The small molecule below binds the protein below.
Small molecule (SMILES): O=C(Nc1cccc(-c2nnn[nH]2)c1)c1cccc(C(F)(F)F)c1

Binding-site contacts:
Ligand atom C3 contacts residue ASN30 of chain 1.A at 3.6 Å.
Ligand atom C4 contacts residue ARG166 of chain 1.A at 3.1 Å.
Ligand atom C7 contacts residue GLY171 of chain 1.A at 3.8 Å.
Ligand atom C12 contacts residue DN61 of chain 1.F at 3.5 Å.
Ligand atom C11 contacts residue DN61 of chain 1.F at 3.4 Å.
Ligand atom C15 contacts residue ASN30 of chain 1.A at 3.3 Å.
Ligand atom C15 contacts residue THR27 of chain 1.A at 3.5 Å.
Ligand atom F23 contacts residue ARG166 of chain 1.A at 3.4 Å.
Ligand atom C5 contacts residue DN61 of chain 1.F at 3.6 Å.
Ligand atom C6 contacts residue ARG166 of chain 1.A at 3.4 Å.
Ligand atom C14 contacts residue DN61 of chain 1.F at 3.5 Å.
Ligand atom N19 contacts residue DN61 of chain 1.F at 3.2 Å.
Ligand atom F22 contacts residue LEU170 of chain 1.A at 3.8 Å.
Ligand atom C10 contacts residue ASN30 of chain 1.A at 3.6 Å.
Ligand atom N20 contacts residue DN61 of chain 1.F at 3.5 Å.
Ligand atom C8 contacts residue ARG166 of chain 1.A at 3.3 Å.
Ligand atom C3 contacts residue DN61 of chain 1.F at 3.5 Å.
Ligand atom C10 contacts residue DN61 of chain 1.F at 3.4 Å.
Ligand atom C2 contacts residue DN61 of chain 1.F at 3.7 Å.
Ligand atom C14 contacts residue THR27 of chain 1.A at 3.6 Å.
Ligand atom F24 contacts residue GLY171 of chain 1.A at 3.3 Å.
Ligand atom C7 contacts residue ARG166 of chain 1.A at 3.7 Å.
Ligand atom F24 contacts residue GLN167 of chain 1.A at 3.3 Å.
Ligand atom O21 contacts residue DN61 of chain 1.F at 3.5 Å.
Ligand atom C4 contacts residue DN61 of chain 1.F at 3.4 Å.
Ligand atom C5 contacts residue ARG166 of chain 1.A at 3.3 Å.
Ligand atom C3 contacts residue ARG166 of chain 1.A at 3.7 Å.
Ligand atom N9 contacts residue DN61 of chain 1.F at 3.4 Å (h-bond).
Ligand atom C8 contacts residue DN61 of chain 1.F at 3.4 Å.
Ligand atom C14 contacts residue ALA28 of chain 1.A at 3.6 Å (hydrophobic).
Ligand atom C15 contacts residue DN61 of chain 1.F at 3.5 Å.
Ligand atom N9 contacts residue ASN30 of chain 1.A at 3.1 Å (h-bond).
Ligand atom N9 contacts residue ARG166 of chain 1.A at 3.3 Å (salt-bridge).
Ligand atom N18 contacts residue DN61 of chain 1.F at 3.2 Å.
Ligand atom F22 contacts residue GLY171 of chain 1.A at 3.3 Å.
Ligand atom N17 contacts residue DN61 of chain 1.F at 3.7 Å.
Ligand atom C13 contacts residue DN61 of chain 1.F at 3.3 Å.
Ligand atom F22 contacts residue ARG166 of chain 1.A at 3.4 Å.
Ligand atom F24 contacts residue DN61 of chain 1.F at 3.1 Å.
Ligand atom F23 contacts residue GLN167 of chain 1.A at 3.3 Å.

Sequence of chain 1.A:
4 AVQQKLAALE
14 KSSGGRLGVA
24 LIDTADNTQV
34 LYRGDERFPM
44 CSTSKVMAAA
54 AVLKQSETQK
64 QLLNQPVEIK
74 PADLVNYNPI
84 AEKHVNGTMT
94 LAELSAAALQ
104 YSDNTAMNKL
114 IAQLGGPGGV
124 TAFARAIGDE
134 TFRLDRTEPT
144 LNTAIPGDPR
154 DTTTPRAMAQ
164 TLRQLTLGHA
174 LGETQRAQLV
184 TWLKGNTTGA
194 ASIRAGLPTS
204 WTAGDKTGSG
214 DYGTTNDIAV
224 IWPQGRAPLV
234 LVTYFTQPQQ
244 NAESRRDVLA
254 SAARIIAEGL